This small molecule binds to this protein.
Small molecule (SMILES): OC[C@H]1O[C@H](O)[C@@H](O)[C@@H](O)[C@@H]1O

Binding-site contacts:
Ligand atom C1 contacts residue TRP71 of chain 1.A at 1.5 Å (hydrophobic).
Ligand atom C1 contacts residue ARG115 of chain 1.A at 3.9 Å.
Ligand atom C4 contacts residue TRP71 of chain 1.A at 4.3 Å (hydrophobic).
Ligand atom O6 contacts residue TRP179 of chain 1.A at 3.1 Å.
Ligand atom O3 contacts residue GLU70 of chain 1.A at 2.5 Å (salt-bridge).
Ligand atom C6 contacts residue TRP71 of chain 1.A at 4.4 Å (hydrophobic).
Ligand atom O5 contacts residue ARG115 of chain 1.A at 3.2 Å (salt-bridge).
Ligand atom O6 contacts residue PHE178 of chain 1.A at 4.5 Å.
Ligand atom O2 contacts residue TRP71 of chain 1.A at 3.0 Å.
Ligand atom C3 contacts residue GLU70 of chain 1.A at 3.6 Å.
Ligand atom O2 contacts residue ARG93 of chain 1.A at 4.5 Å.
Ligand atom O5 contacts residue TRP71 of chain 1.A at 2.4 Å.
Ligand atom C2 contacts residue GLU70 of chain 1.A at 4.2 Å.
Ligand atom C2 contacts residue TRP71 of chain 1.A at 2.5 Å (hydrophobic).
Ligand atom C6 contacts residue ARG115 of chain 1.A at 4.5 Å.
Ligand atom C5 contacts residue TRP71 of chain 1.A at 3.7 Å (hydrophobic).
Ligand atom C5 contacts residue ARG115 of chain 1.A at 4.2 Å.
Ligand atom O6 contacts residue ARG115 of chain 1.A at 3.7 Å.
Ligand atom O2 contacts residue GLU70 of chain 1.A at 3.5 Å.
Ligand atom C6 contacts residue TRP179 of chain 1.A at 4.0 Å (hydrophobic).
Ligand atom O2 contacts residue GLY69 of chain 1.A at 3.9 Å.
Ligand atom O3 contacts residue TRP71 of chain 1.A at 4.4 Å.
Ligand atom C3 contacts residue TRP71 of chain 1.A at 3.9 Å (hydrophobic).

Sequence of chain 1.A:
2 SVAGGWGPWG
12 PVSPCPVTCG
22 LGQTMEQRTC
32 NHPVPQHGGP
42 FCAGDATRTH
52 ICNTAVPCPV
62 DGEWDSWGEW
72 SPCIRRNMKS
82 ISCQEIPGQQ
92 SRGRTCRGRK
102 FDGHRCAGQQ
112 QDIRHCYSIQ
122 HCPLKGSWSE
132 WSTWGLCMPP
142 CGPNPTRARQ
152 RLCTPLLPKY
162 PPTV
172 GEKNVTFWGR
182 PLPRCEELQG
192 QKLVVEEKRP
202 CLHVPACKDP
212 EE